Binding-site contacts:
Ligand atom C8 contacts residue ASP204 of chain 2.A at 4.2 Å.
Ligand atom N2 contacts residue ASN140 of chain 2.A at 4.1 Å.
Ligand atom C8 contacts residue LYS240 of chain 2.A at 3.5 Å.
Ligand atom N7 contacts residue MET165 of chain 2.A at 3.9 Å.
Ligand atom N1 contacts residue ASN140 of chain 2.A at 3.1 Å (h-bond).
Ligand atom N1 contacts residue ASP121 of chain 2.A at 3.4 Å (salt-bridge).
Ligand atom C3 contacts residue ASP121 of chain 2.A at 4.0 Å.
Ligand atom N7 contacts residue GLY236 of chain 2.A at 3.7 Å.
Ligand atom N10 contacts residue ARG274 of chain 2.A at 3.9 Å.
Ligand atom C8 contacts residue PHE209 of chain 2.A at 4.1 Å (hydrophobic).
Ligand atom C6 contacts residue ARG274 of chain 2.A at 3.7 Å.
Ligand atom C6 contacts residue ASP204 of chain 2.A at 3.9 Å.
Ligand atom C3 contacts residue ARG274 of chain 2.A at 3.4 Å.
Ligand atom N2 contacts residue ASP121 of chain 2.A at 2.9 Å (salt-bridge).
Ligand atom N9 contacts residue GLY236 of chain 2.A at 4.0 Å.
Ligand atom N11 contacts residue ARG274 of chain 2.A at 3.4 Å (salt-bridge).
Ligand atom C4 contacts residue MET165 of chain 2.A at 4.2 Å (hydrophobic).
Ligand atom N10 contacts residue LEU234 of chain 2.A at 4.1 Å.
Ligand atom N11 contacts residue PHE209 of chain 2.A at 3.9 Å.
Ligand atom N1 contacts residue ILE142 of chain 2.A at 3.5 Å.
Ligand atom N11 contacts residue SO41 of chain 2.D at 3.5 Å (h-bond).
Ligand atom C6 contacts residue ASN140 of chain 2.A at 3.7 Å.
Ligand atom C8 contacts residue ILE207 of chain 2.A at 4.2 Å (hydrophobic).
Ligand atom N2 contacts residue ILE142 of chain 2.A at 3.4 Å.
Ligand atom C5 contacts residue MET165 of chain 2.A at 3.8 Å (hydrophobic).
Ligand atom C5 contacts residue ARG274 of chain 2.A at 3.8 Å.
Ligand atom C4 contacts residue PHE209 of chain 2.A at 4.2 Å (hydrophobic).
Ligand atom N10 contacts residue ASP204 of chain 2.A at 3.2 Å (salt-bridge).
Ligand atom N1 contacts residue ARG274 of chain 2.A at 3.6 Å (salt-bridge).
Ligand atom C5 contacts residue ASP204 of chain 2.A at 3.7 Å.
Ligand atom N2 contacts residue ARG274 of chain 2.A at 3.5 Å (salt-bridge).
Ligand atom N7 contacts residue ASP204 of chain 2.A at 3.0 Å (salt-bridge).
Ligand atom N9 contacts residue LYS240 of chain 2.A at 3.1 Å (salt-bridge).
Ligand atom C8 contacts residue GLY236 of chain 2.A at 3.1 Å.
Ligand atom C4 contacts residue ARG274 of chain 2.A at 3.5 Å.
Ligand atom N9 contacts residue ARG274 of chain 2.A at 3.7 Å.
Ligand atom N10 contacts residue ASN140 of chain 2.A at 2.8 Å (h-bond).
Ligand atom C6 contacts residue MET165 of chain 2.A at 4.2 Å (hydrophobic).
Ligand atom N9 contacts residue PHE209 of chain 2.A at 3.6 Å.
Ligand atom C3 contacts residue ILE142 of chain 2.A at 3.9 Å (hydrophobic).

A protein and the small-molecule ligand that binds it are described below.
Small molecule (SMILES): Nc1nnc(N)c2[nH]cnc12

Sequence of chain 2.A:
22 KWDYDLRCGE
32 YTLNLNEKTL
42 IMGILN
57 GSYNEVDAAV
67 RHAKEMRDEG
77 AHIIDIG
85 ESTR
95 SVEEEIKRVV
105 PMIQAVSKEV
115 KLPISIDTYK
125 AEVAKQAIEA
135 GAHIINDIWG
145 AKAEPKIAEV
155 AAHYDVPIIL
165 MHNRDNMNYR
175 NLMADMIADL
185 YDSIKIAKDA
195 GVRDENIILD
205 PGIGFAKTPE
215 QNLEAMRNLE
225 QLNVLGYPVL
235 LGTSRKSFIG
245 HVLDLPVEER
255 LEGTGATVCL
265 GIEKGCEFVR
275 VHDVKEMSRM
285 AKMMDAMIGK